This protein binds this small molecule.
Small molecule (SMILES): c12c3c4c5c1c1c6c7c2c2c8c3c3c9c4c4c%10c5c5c1c1c6c6c%11c7c2c2c7c8c3c3c8c9c4c4c9c%10c5c5c1c1c6c6c%11c2c2c7c3c3c8c4c4c9c5c1c1c6c2c3c41

Binding-site contacts:
Ligand atom C29 contacts residue ALA20 of chain 1.B at 4.3 Å (hydrophobic).
Ligand atom C51 contacts residue TYR9 of chain 2.A at 3.8 Å (hydrophobic).
Ligand atom C52 contacts residue TYR9 of chain 2.A at 3.6 Å (hydrophobic).
Ligand atom C53 contacts residue TYR9 of chain 2.A at 3.8 Å (hydrophobic).
Ligand atom C6 contacts residue GLU2 of chain 2.A at 4.2 Å.
Ligand atom C13 contacts residue ALA23 of chain 1.B at 4.2 Å (hydrophobic).
Ligand atom C26 contacts residue ALA20 of chain 1.B at 4.2 Å (hydrophobic).
Ligand atom C51 contacts residue SER5 of chain 2.A at 4.2 Å.
Ligand atom C39 contacts residue TYR9 of chain 2.A at 4.1 Å (hydrophobic).
Ligand atom C5 contacts residue GLU2 of chain 2.A at 3.8 Å.
Ligand atom C29 contacts residue LEU19 of chain 1.B at 3.7 Å (hydrophobic).
Ligand atom C28 contacts residue LEU19 of chain 1.B at 3.7 Å (hydrophobic).
Ligand atom C16 contacts residue GLU2 of chain 2.A at 4.1 Å.
Ligand atom C26 contacts residue ALA6 of chain 2.A at 3.6 Å (hydrophobic).
Ligand atom C20 contacts residue LEU19 of chain 1.B at 3.7 Å (hydrophobic).
Ligand atom C27 contacts residue GLU2 of chain 2.A at 4.3 Å.
Ligand atom C20 contacts residue ALA20 of chain 1.B at 3.9 Å (hydrophobic).
Ligand atom C42 contacts residue TYR9 of chain 2.A at 3.3 Å (hydrophobic).
Ligand atom C15 contacts residue LEU19 of chain 1.B at 3.7 Å (hydrophobic).
Ligand atom C41 contacts residue TYR9 of chain 2.A at 3.4 Å (hydrophobic).
Ligand atom C44 contacts residue ALA23 of chain 1.B at 3.5 Å (hydrophobic).
Ligand atom C25 contacts residue SER5 of chain 2.A at 4.0 Å.
Ligand atom C27 contacts residue ALA6 of chain 2.A at 3.5 Å (hydrophobic).
Ligand atom C13 contacts residue ALA6 of chain 2.A at 4.2 Å (hydrophobic).
Ligand atom C44 contacts residue ALA6 of chain 2.A at 4.3 Å (hydrophobic).
Ligand atom C21 contacts residue ALA6 of chain 2.A at 4.1 Å (hydrophobic).
Ligand atom C34 contacts residue SER5 of chain 2.A at 3.7 Å.
Ligand atom C40 contacts residue TYR9 of chain 2.A at 3.5 Å (hydrophobic).
Ligand atom C14 contacts residue LEU19 of chain 1.B at 3.7 Å (hydrophobic).
Ligand atom C17 contacts residue GLU2 of chain 2.A at 3.7 Å.
Ligand atom C23 contacts residue LEU19 of chain 1.B at 3.7 Å (hydrophobic).
Ligand atom C29 contacts residue TYR9 of chain 2.A at 4.1 Å (hydrophobic).
Ligand atom C13 contacts residue GLU2 of chain 2.A at 4.3 Å.
Ligand atom C35 contacts residue ALA6 of chain 2.A at 4.1 Å (hydrophobic).
Ligand atom C45 contacts residue ALA23 of chain 1.B at 3.6 Å (hydrophobic).
Ligand atom C35 contacts residue SER5 of chain 2.A at 3.8 Å.
Ligand atom C46 contacts residue ALA23 of chain 1.B at 4.3 Å (hydrophobic).
Ligand atom C21 contacts residue ALA20 of chain 1.B at 3.9 Å (hydrophobic).
Ligand atom C17 contacts residue ALA6 of chain 2.A at 4.0 Å (hydrophobic).
Ligand atom C27 contacts residue SER5 of chain 2.A at 3.9 Å.

Sequence of chain 2.A:
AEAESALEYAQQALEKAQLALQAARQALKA

Sequence of chain 1.B:
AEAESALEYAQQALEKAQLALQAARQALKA